Sequence of chain 1.A:
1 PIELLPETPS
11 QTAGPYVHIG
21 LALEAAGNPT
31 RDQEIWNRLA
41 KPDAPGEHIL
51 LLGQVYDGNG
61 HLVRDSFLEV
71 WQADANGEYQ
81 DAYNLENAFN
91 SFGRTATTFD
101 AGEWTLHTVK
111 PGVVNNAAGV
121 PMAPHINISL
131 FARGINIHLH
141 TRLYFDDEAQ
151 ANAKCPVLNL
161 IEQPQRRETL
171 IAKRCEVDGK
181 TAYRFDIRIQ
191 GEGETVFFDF

The protein below binds the small molecule below.
Small molecule (SMILES): O=C(O)Cc1ccc(O)c(O)c1

Sequence of chain 1.B:
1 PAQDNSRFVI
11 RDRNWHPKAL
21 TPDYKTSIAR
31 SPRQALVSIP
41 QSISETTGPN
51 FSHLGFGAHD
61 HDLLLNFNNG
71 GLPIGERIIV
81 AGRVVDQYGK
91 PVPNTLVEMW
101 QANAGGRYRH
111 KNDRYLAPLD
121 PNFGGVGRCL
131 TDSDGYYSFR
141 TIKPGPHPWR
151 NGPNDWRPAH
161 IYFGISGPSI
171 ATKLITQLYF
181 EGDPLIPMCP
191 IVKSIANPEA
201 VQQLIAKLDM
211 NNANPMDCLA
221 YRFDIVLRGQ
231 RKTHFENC

Binding-site contacts:
Ligand atom C1 contacts residue PRO15 of chain 1.A at 3.7 Å (hydrophobic).
Ligand atom C6 contacts residue TRP149 of chain 1.B at 3.3 Å (hydrophobic).
Ligand atom C6 contacts residue HIS147 of chain 1.B at 4.2 Å.
Ligand atom C7 contacts residue HIS147 of chain 1.B at 4.2 Å.
Ligand atom C4 contacts residue FE1 of chain 1.K at 2.8 Å.
Ligand atom O4 contacts residue TYR108 of chain 1.B at 4.0 Å.
Ligand atom C3 contacts residue FE1 of chain 1.K at 2.8 Å.
Ligand atom C7 contacts residue TYR16 of chain 1.A at 3.9 Å (hydrophobic).
Ligand atom C2 contacts residue PRO15 of chain 1.A at 3.4 Å (hydrophobic).
Ligand atom C5 contacts residue TRP149 of chain 1.B at 3.8 Å (hydrophobic).
Ligand atom O3 contacts residue TYR108 of chain 1.B at 3.0 Å (h-bond).
Ligand atom O3 contacts residue TYR16 of chain 1.A at 3.6 Å.
Ligand atom C3 contacts residue TYR162 of chain 1.B at 3.6 Å (hydrophobic).
Ligand atom C3 contacts residue PRO15 of chain 1.A at 3.9 Å (hydrophobic).
Ligand atom O4 contacts residue HIS160 of chain 1.B at 3.2 Å (h-bond).
Ligand atom O4 contacts residue TYR162 of chain 1.B at 2.9 Å (h-bond).
Ligand atom O4 contacts residue ARG157 of chain 1.B at 2.6 Å (salt-bridge).
Ligand atom C4 contacts residue ARG157 of chain 1.B at 3.8 Å.
Ligand atom O3 contacts residue TYR162 of chain 1.B at 2.9 Å (h-bond).
Ligand atom C2 contacts residue HIS147 of chain 1.B at 3.7 Å.
Ligand atom C5 contacts residue FE1 of chain 1.K at 4.2 Å.
Ligand atom C3 contacts residue HIS147 of chain 1.B at 3.9 Å.
Ligand atom C1 contacts residue HIS147 of chain 1.B at 3.8 Å.
Ligand atom C7 contacts residue TRP149 of chain 1.B at 4.2 Å (hydrophobic).
Ligand atom C3 contacts residue TYR16 of chain 1.A at 4.1 Å (hydrophobic).
Ligand atom C8 contacts residue PRO15 of chain 1.A at 3.8 Å (hydrophobic).
Ligand atom C2 contacts residue TYR16 of chain 1.A at 3.4 Å (hydrophobic).
Ligand atom C1 contacts residue TRP149 of chain 1.B at 4.0 Å (hydrophobic).
Ligand atom O1 contacts residue PRO15 of chain 1.A at 3.4 Å.
Ligand atom C2 contacts residue FE1 of chain 1.K at 4.2 Å.
Ligand atom C3 contacts residue TYR108 of chain 1.B at 4.0 Å (hydrophobic).
Ligand atom C4 contacts residue TYR162 of chain 1.B at 3.6 Å (hydrophobic).
Ligand atom O3 contacts residue FE1 of chain 1.K at 2.1 Å.
Ligand atom O3 contacts residue PRO15 of chain 1.A at 4.2 Å.
Ligand atom O4 contacts residue FE1 of chain 1.K at 2.1 Å.
Ligand atom O2 contacts residue TRP149 of chain 1.B at 3.6 Å.
Ligand atom C7 contacts residue PRO15 of chain 1.A at 3.8 Å (hydrophobic).
Ligand atom C4 contacts residue HIS147 of chain 1.B at 4.1 Å.
Ligand atom C5 contacts residue ARG157 of chain 1.B at 3.6 Å.
Ligand atom O1 contacts residue ARG133 of chain 1.A at 3.5 Å.